Sequence of chain 2.A:
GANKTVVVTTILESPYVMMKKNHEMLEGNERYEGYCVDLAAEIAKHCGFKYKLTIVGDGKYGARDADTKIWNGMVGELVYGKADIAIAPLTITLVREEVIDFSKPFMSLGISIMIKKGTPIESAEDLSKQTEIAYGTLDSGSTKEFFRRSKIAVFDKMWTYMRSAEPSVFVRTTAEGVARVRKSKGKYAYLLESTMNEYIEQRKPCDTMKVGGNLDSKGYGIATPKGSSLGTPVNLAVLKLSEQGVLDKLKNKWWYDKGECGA

Binding-site contacts:
Ligand atom CG contacts residue GLU193 of chain 2.A at 3.5 Å.
Ligand atom C contacts residue PRO89 of chain 2.A at 4.3 Å (hydrophobic).
Ligand atom N contacts residue GLU193 of chain 2.A at 2.6 Å (salt-bridge).
Ligand atom OXT contacts residue ARG96 of chain 2.A at 2.8 Å (salt-bridge).
Ligand atom N contacts residue SER142 of chain 2.A at 4.2 Å.
Ligand atom OE2 contacts residue GLY141 of chain 2.A at 3.7 Å.
Ligand atom OE1 contacts residue GLU193 of chain 2.A at 3.7 Å.
Ligand atom C contacts residue THR91 of chain 2.A at 3.7 Å.
Ligand atom CA contacts residue THR91 of chain 2.A at 3.5 Å.
Ligand atom OE2 contacts residue SER142 of chain 2.A at 3.3 Å (h-bond).
Ligand atom OXT contacts residue PRO89 of chain 2.A at 3.7 Å.
Ligand atom O contacts residue ARG96 of chain 2.A at 2.8 Å (salt-bridge).
Ligand atom N contacts residue PRO89 of chain 2.A at 2.8 Å (h-bond).
Ligand atom OXT contacts residue THR91 of chain 2.A at 2.9 Å (h-bond).
Ligand atom N contacts residue TYR61 of chain 2.A at 4.1 Å.
Ligand atom CD contacts residue THR143 of chain 2.A at 3.2 Å.
Ligand atom N contacts residue TYR220 of chain 2.A at 3.6 Å.
Ligand atom O contacts residue TYR61 of chain 2.A at 3.4 Å.
Ligand atom CB contacts residue TYR61 of chain 2.A at 3.5 Å (hydrophobic).
Ligand atom CA contacts residue GLU193 of chain 2.A at 3.3 Å.
Ligand atom OXT contacts residue TYR61 of chain 2.A at 3.6 Å.
Ligand atom OE2 contacts residue THR143 of chain 2.A at 3.1 Å (h-bond).
Ligand atom CD contacts residue GLU193 of chain 2.A at 3.9 Å.
Ligand atom N contacts residue THR91 of chain 2.A at 3.0 Å (h-bond).
Ligand atom CD contacts residue LEU138 of chain 2.A at 4.0 Å (hydrophobic).
Ligand atom OXT contacts residue LEU90 of chain 2.A at 3.6 Å.
Ligand atom CA contacts residue PRO89 of chain 2.A at 4.0 Å (hydrophobic).
Ligand atom CA contacts residue SER142 of chain 2.A at 3.3 Å.
Ligand atom OE2 contacts residue LEU138 of chain 2.A at 4.2 Å.
Ligand atom C contacts residue TYR61 of chain 2.A at 3.7 Å (hydrophobic).
Ligand atom CA contacts residue TYR61 of chain 2.A at 4.1 Å (hydrophobic).
Ligand atom O contacts residue SER142 of chain 2.A at 2.8 Å (h-bond).
Ligand atom CB contacts residue LEU138 of chain 2.A at 4.1 Å (hydrophobic).
Ligand atom C contacts residue ARG96 of chain 2.A at 3.5 Å.
Ligand atom C contacts residue SER142 of chain 2.A at 3.4 Å.
Ligand atom CG contacts residue LEU138 of chain 2.A at 3.8 Å (hydrophobic).
Ligand atom CB contacts residue GLU193 of chain 2.A at 4.0 Å.
Ligand atom OXT contacts residue SER142 of chain 2.A at 4.0 Å.
Ligand atom OE1 contacts residue THR143 of chain 2.A at 2.6 Å (h-bond).
Ligand atom O contacts residue GLY141 of chain 2.A at 3.2 Å.

This small molecule binds to this protein.
Small molecule (SMILES): N[C@@H](CCC(=O)O)C(=O)O